Binding-site contacts:
Ligand atom O2 contacts residue TYR24 of chain 2.A at 3.1 Å (h-bond).
Ligand atom F5 contacts residue LEU279 of chain 2.A at 3.3 Å.
Ligand atom O3 contacts residue HIS272 of chain 2.A at 3.1 Å (h-bond).
Ligand atom O1 contacts residue ARG151 of chain 2.A at 3.0 Å (salt-bridge).
Ligand atom F6 contacts residue HIS182 of chain 2.A at 3.2 Å.
Ligand atom F5 contacts residue LEU289 of chain 2.A at 3.6 Å.
Ligand atom C9 contacts residue TRP163 of chain 2.A at 3.6 Å (hydrophobic).
Ligand atom C6 contacts residue TRP163 of chain 2.A at 3.7 Å (hydrophobic).
Ligand atom C29 contacts residue MET149 of chain 2.A at 3.5 Å (hydrophobic).
Ligand atom O2 contacts residue SER152 of chain 2.A at 3.3 Å.
Ligand atom C4 contacts residue CYS165 of chain 2.A at 3.5 Å (hydrophobic).
Ligand atom O2 contacts residue SER155 of chain 2.A at 3.0 Å (h-bond).
Ligand atom O1 contacts residue SER114 of chain 2.A at 2.9 Å (h-bond).
Ligand atom F6 contacts residue LEU279 of chain 2.A at 3.3 Å.
Ligand atom F6 contacts residue ALA180 of chain 2.A at 3.3 Å.
Ligand atom F3 contacts residue TYR276 of chain 2.A at 3.5 Å.
Ligand atom C3 contacts residue TYR28 of chain 2.A at 3.8 Å (hydrophobic).
Ligand atom O4 contacts residue LEU186 of chain 2.A at 3.4 Å.
Ligand atom C1 contacts residue SER114 of chain 2.A at 3.8 Å.
Ligand atom F2 contacts residue VAL111 of chain 2.A at 3.3 Å.
Ligand atom C12 contacts residue VAL177 of chain 2.A at 3.8 Å (hydrophobic).
Ligand atom C10 contacts residue SER152 of chain 2.A at 3.8 Å.
Ligand atom C29 contacts residue HIS182 of chain 2.A at 3.8 Å.
Ligand atom F5 contacts residue LEU104 of chain 2.A at 3.6 Å.
Ligand atom C31 contacts residue LEU268 of chain 2.A at 3.5 Å (hydrophobic).
Ligand atom C6 contacts residue SER152 of chain 2.A at 3.5 Å.
Ligand atom C7 contacts residue SER152 of chain 2.A at 3.3 Å.
Ligand atom C23 contacts residue HIS182 of chain 2.A at 3.5 Å.
Ligand atom C29 contacts residue HIS272 of chain 2.A at 3.6 Å.
Ligand atom O3 contacts residue HIS182 of chain 2.A at 3.3 Å (h-bond).
Ligand atom C31 contacts residue MET149 of chain 2.A at 3.6 Å (hydrophobic).
Ligand atom F1 contacts residue HIS272 of chain 2.A at 3.1 Å.
Ligand atom C5 contacts residue SER152 of chain 2.A at 3.7 Å.
Ligand atom C22 contacts residue HIS182 of chain 2.A at 3.7 Å.
Ligand atom C32 contacts residue LEU190 of chain 2.A at 3.5 Å (hydrophobic).
Ligand atom C3 contacts residue SER155 of chain 2.A at 3.8 Å.
Ligand atom F3 contacts residue VAL293 of chain 2.A at 3.7 Å.
Ligand atom O4 contacts residue HIS182 of chain 2.A at 2.9 Å (h-bond).
Ligand atom F1 contacts residue PHE297 of chain 2.A at 3.4 Å.
Ligand atom F4 contacts residue LEU104 of chain 2.A at 3.6 Å.

Sequence of chain 2.A:
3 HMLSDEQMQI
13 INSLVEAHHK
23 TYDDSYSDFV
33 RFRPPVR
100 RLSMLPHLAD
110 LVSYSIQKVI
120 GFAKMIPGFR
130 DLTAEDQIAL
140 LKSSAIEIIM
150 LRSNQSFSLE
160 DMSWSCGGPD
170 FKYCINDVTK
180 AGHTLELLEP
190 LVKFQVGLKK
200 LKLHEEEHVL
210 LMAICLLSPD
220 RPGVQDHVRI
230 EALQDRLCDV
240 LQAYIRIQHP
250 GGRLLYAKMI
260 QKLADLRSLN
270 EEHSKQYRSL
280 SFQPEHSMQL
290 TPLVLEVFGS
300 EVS

This protein binds this small molecule.
Small molecule (SMILES): CC(C)(O)CCC[C@@H](CC#CC(O)(C(F)(F)F)C(F)(F)F)[C@H]1CC[C@H]2/C(=C/C=C3C[C@@H](O)C[C@H](O)C3)CCC[C@]12C